Sequence of chain 6.C:
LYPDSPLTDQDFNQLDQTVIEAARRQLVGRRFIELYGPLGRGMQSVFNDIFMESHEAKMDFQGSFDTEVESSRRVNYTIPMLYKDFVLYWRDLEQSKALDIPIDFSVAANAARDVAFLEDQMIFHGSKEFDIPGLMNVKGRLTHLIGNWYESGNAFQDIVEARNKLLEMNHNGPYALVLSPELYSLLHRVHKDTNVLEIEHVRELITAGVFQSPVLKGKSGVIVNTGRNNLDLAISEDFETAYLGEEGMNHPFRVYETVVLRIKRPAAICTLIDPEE

A small-molecule ligand and the protein it binds are described below.
Small molecule (SMILES): CC[C@H](C)[C@H](NC(=O)[C@H](CC(C)C)NC(=O)[C@H](CO)NC(=O)CNC(=O)[C@@H](NC(=O)[C@@H](N)[C@@H](C)O)C(C)C)C(=O)N[C@H](C=O)CCC(N)=O

Binding-site contacts:
Ligand atom CG1 contacts residue ARG35 of chain 6.C at 4.4 Å.
Ligand atom CG2 contacts residue PRO43 of chain 6.C at 4.3 Å (hydrophobic).
Ligand atom C contacts residue ARG36 of chain 6.C at 3.2 Å.
Ligand atom CG2 contacts residue GLU245 of chain 6.C at 3.4 Å.
Ligand atom C contacts residue ASP243 of chain 6.C at 4.4 Å.
Ligand atom N contacts residue ASP243 of chain 6.C at 3.8 Å.
Ligand atom O contacts residue ARG29 of chain 6.C at 4.2 Å.
Ligand atom CG1 contacts residue ASP243 of chain 6.C at 3.3 Å.
Ligand atom O contacts residue ASP243 of chain 6.C at 4.3 Å.
Ligand atom CB contacts residue ARG35 of chain 6.C at 3.8 Å.
Ligand atom O contacts residue ILE25 of chain 6.C at 3.8 Å.
Ligand atom CG2 contacts residue ARG35 of chain 6.C at 3.9 Å.
Ligand atom CB contacts residue ARG35 of chain 6.C at 3.4 Å.
Ligand atom C contacts residue PRO43 of chain 6.C at 4.5 Å (hydrophobic).
Ligand atom O contacts residue ARG36 of chain 6.C at 2.9 Å (salt-bridge).
Ligand atom C contacts residue ASP243 of chain 6.C at 3.5 Å.
Ligand atom O contacts residue ASP243 of chain 6.C at 4.3 Å.
Ligand atom O contacts residue PRO43 of chain 6.C at 3.7 Å.
Ligand atom CD1 contacts residue ARG29 of chain 6.C at 3.6 Å.
Ligand atom N contacts residue ARG35 of chain 6.C at 4.4 Å.
Ligand atom C contacts residue ARG35 of chain 6.C at 3.7 Å.
Ligand atom CA contacts residue ASP243 of chain 6.C at 4.2 Å.
Ligand atom CG2 contacts residue ARG36 of chain 6.C at 3.8 Å.
Ligand atom OG contacts residue ARG35 of chain 6.C at 4.2 Å.
Ligand atom CB contacts residue ASP243 of chain 6.C at 3.9 Å.
Ligand atom N contacts residue ASP243 of chain 6.C at 3.3 Å (salt-bridge).
Ligand atom N contacts residue ARG35 of chain 6.C at 4.1 Å.
Ligand atom O contacts residue PHE37 of chain 6.C at 3.8 Å.
Ligand atom CA contacts residue ASP243 of chain 6.C at 3.3 Å.
Ligand atom N contacts residue ASP243 of chain 6.C at 4.5 Å.
Ligand atom O contacts residue ARG29 of chain 6.C at 3.0 Å (salt-bridge).
Ligand atom CD2 contacts residue ARG29 of chain 6.C at 3.8 Å.
Ligand atom CA contacts residue ARG29 of chain 6.C at 4.2 Å.
Ligand atom OG contacts residue PHE244 of chain 6.C at 3.7 Å.
Ligand atom O contacts residue ARG35 of chain 6.C at 3.3 Å (salt-bridge).
Ligand atom O contacts residue ARG35 of chain 6.C at 2.9 Å (salt-bridge).
Ligand atom C contacts residue ARG35 of chain 6.C at 3.5 Å.
Ligand atom C contacts residue ARG29 of chain 6.C at 3.9 Å.
Ligand atom CB contacts residue ASP243 of chain 6.C at 4.2 Å.
Ligand atom N contacts residue ARG35 of chain 6.C at 4.1 Å.